Binding-site contacts:
Ligand atom CG contacts residue ILE231 of chain 2.A at 4.1 Å (hydrophobic).
Ligand atom CD1 contacts residue LYS53 of chain 2.A at 3.8 Å.
Ligand atom CD2 contacts residue MET227 of chain 2.A at 3.9 Å (hydrophobic).
Ligand atom CA contacts residue GLU230 of chain 2.A at 4.3 Å.
Ligand atom N contacts residue GLU230 of chain 2.A at 4.3 Å.
Ligand atom CD2 contacts residue VAL63 of chain 2.A at 3.8 Å (hydrophobic).
Ligand atom CD2 contacts residue MET67 of chain 2.A at 3.6 Å (hydrophobic).
Ligand atom CA contacts residue MET227 of chain 2.A at 4.3 Å (hydrophobic).
Ligand atom CB contacts residue MET67 of chain 2.A at 4.0 Å (hydrophobic).
Ligand atom O contacts residue VAL49 of chain 2.A at 4.2 Å.
Ligand atom CD2 contacts residue VAL49 of chain 2.A at 3.9 Å (hydrophobic).
Ligand atom CD1 contacts residue ILE231 of chain 2.A at 3.9 Å (hydrophobic).
Ligand atom CD1 contacts residue MET67 of chain 2.A at 3.5 Å (hydrophobic).
Ligand atom CA contacts residue VAL49 of chain 2.A at 4.1 Å (hydrophobic).
Ligand atom CA contacts residue MET227 of chain 2.A at 4.3 Å (hydrophobic).
Ligand atom N contacts residue MET67 of chain 2.A at 4.2 Å.
Ligand atom CA contacts residue LYS53 of chain 2.A at 4.5 Å.
Ligand atom CD1 contacts residue GLN66 of chain 2.A at 3.6 Å.
Ligand atom C contacts residue VAL49 of chain 2.A at 4.1 Å (hydrophobic).
Ligand atom CD1 contacts residue GLN71 of chain 2.A at 3.3 Å.
Ligand atom CD1 contacts residue VAL49 of chain 2.A at 4.2 Å (hydrophobic).
Ligand atom CB contacts residue MET67 of chain 2.A at 4.3 Å (hydrophobic).
Ligand atom CG contacts residue GLN66 of chain 2.A at 3.9 Å.
Ligand atom N contacts residue VAL49 of chain 2.A at 4.0 Å.
Ligand atom CG contacts residue MET67 of chain 2.A at 4.0 Å (hydrophobic).
Ligand atom CB contacts residue VAL49 of chain 2.A at 4.3 Å (hydrophobic).
Ligand atom CD2 contacts residue GLN66 of chain 2.A at 3.7 Å.
Ligand atom C contacts residue MET67 of chain 2.A at 4.5 Å (hydrophobic).
Ligand atom C contacts residue LYS53 of chain 2.A at 4.3 Å.
Ligand atom O contacts residue MET227 of chain 2.A at 3.8 Å.
Ligand atom O contacts residue LYS53 of chain 2.A at 3.3 Å.
Ligand atom N contacts residue MET227 of chain 2.A at 3.8 Å.
Ligand atom OE1 contacts residue MET67 of chain 2.A at 3.6 Å.
Ligand atom CD2 contacts residue VAL46 of chain 2.A at 3.9 Å (hydrophobic).
Ligand atom N contacts residue MET227 of chain 2.A at 3.7 Å.
Ligand atom CD1 contacts residue ILE70 of chain 2.A at 4.5 Å (hydrophobic).
Ligand atom C contacts residue MET227 of chain 2.A at 4.0 Å (hydrophobic).
Ligand atom CA contacts residue MET67 of chain 2.A at 4.3 Å (hydrophobic).

A small-molecule ligand and the protein it binds are described below.
Small molecule (SMILES): CC(C)C[C@H](NC(=O)[C@H](CC(C)C)NC(=O)[C@H](Cc1ccccc1)NC(=O)[C@H](CCC(N)=O)NC(=O)[C@H](CC(C)C)NC(=O)[C@@H](N)CO)C(=O)N[C@H](C=O)CC(=O)O

Sequence of chain 2.A:
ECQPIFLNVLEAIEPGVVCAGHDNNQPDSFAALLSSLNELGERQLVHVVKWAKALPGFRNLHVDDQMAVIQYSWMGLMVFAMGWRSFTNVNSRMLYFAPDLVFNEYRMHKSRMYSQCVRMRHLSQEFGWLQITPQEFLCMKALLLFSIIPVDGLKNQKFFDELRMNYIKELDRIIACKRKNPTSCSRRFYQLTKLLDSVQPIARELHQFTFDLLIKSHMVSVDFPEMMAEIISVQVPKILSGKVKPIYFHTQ